Sequence of chain 1.C:
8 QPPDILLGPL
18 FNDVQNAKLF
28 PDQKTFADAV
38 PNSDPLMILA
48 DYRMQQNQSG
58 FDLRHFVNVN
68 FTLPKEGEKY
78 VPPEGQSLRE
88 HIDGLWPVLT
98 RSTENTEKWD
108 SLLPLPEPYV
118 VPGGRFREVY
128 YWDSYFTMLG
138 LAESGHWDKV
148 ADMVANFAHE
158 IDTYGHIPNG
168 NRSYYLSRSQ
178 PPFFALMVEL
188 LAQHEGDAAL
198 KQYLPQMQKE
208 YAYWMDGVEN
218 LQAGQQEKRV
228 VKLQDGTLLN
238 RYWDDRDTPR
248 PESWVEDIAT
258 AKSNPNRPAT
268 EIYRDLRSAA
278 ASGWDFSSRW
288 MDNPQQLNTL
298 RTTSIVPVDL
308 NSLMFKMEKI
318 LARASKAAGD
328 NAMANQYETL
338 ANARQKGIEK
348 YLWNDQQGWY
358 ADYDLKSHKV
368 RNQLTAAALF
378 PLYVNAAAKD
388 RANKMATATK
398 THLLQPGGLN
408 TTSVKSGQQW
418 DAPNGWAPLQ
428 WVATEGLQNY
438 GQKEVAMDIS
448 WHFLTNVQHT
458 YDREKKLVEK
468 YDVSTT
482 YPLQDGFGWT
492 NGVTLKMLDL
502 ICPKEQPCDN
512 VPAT

This protein binds this small molecule.
Small molecule (SMILES): OC[C@@H]1[C@@H](O)[C@H](O)[C@H]2[C@H](O)[C@@H](O)CN21

Binding-site contacts:
Ligand atom C5 contacts residue GLC1 of chain 1.EA at 2.6 Å.
Ligand atom O7 contacts residue ASP282 of chain 1.C at 3.7 Å.
Ligand atom C5 contacts residue PHE123 of chain 1.C at 3.3 Å (hydrophobic).
Ligand atom C7 contacts residue ASP282 of chain 1.C at 3.4 Å.
Ligand atom C1 contacts residue TRP490 of chain 1.C at 3.9 Å (hydrophobic).
Ligand atom O2 contacts residue TRP129 of chain 1.C at 3.4 Å (h-bond).
Ligand atom O7 contacts residue GLC1 of chain 1.EA at 3.6 Å (h-bond).
Ligand atom C3 contacts residue GLC1 of chain 1.EA at 3.3 Å.
Ligand atom C7 contacts residue GLY280 of chain 1.C at 4.0 Å.
Ligand atom C2 contacts residue TRP490 of chain 1.C at 3.6 Å (hydrophobic).
Ligand atom C7A contacts residue TRP417 of chain 1.C at 4.0 Å (hydrophobic).
Ligand atom O8 contacts residue ASP130 of chain 1.C at 2.7 Å (salt-bridge).
Ligand atom C2 contacts residue GLN177 of chain 1.C at 4.0 Å.
Ligand atom C7 contacts residue TRP417 of chain 1.C at 3.9 Å (hydrophobic).
Ligand atom O2 contacts residue GLN177 of chain 1.C at 2.9 Å (h-bond).
Ligand atom O1 contacts residue GLY280 of chain 1.C at 2.7 Å (h-bond).
Ligand atom C6 contacts residue GLC1 of chain 1.EA at 1.5 Å.
Ligand atom C8 contacts residue ASP130 of chain 1.C at 3.4 Å.
Ligand atom O2 contacts residue TYR127 of chain 1.C at 3.5 Å.
Ligand atom C7A contacts residue GLC1 of chain 1.EA at 3.1 Å.
Ligand atom C1 contacts residue TRP129 of chain 1.C at 3.9 Å (hydrophobic).
Ligand atom O8 contacts residue PHE488 of chain 1.C at 3.3 Å.
Ligand atom C1 contacts residue GLY280 of chain 1.C at 3.6 Å.
Ligand atom C5 contacts residue TYR482 of chain 1.C at 3.4 Å (hydrophobic).
Ligand atom O7 contacts residue TRP417 of chain 1.C at 3.1 Å (h-bond).
Ligand atom C7 contacts residue GLC1 of chain 1.EA at 2.4 Å.
Ligand atom N4 contacts residue GLC1 of chain 1.EA at 2.8 Å (h-bond).
Ligand atom O7 contacts residue TYR482 of chain 1.C at 4.0 Å.
Ligand atom C6 contacts residue ASP282 of chain 1.C at 3.5 Å.
Ligand atom O1 contacts residue TRP417 of chain 1.C at 3.4 Å.
Ligand atom O2 contacts residue GLC1 of chain 1.EA at 3.8 Å.
Ligand atom C2 contacts residue ASP130 of chain 1.C at 3.3 Å.
Ligand atom C1 contacts residue GLC1 of chain 1.EA at 3.4 Å.
Ligand atom C2 contacts residue GLC1 of chain 1.EA at 4.0 Å.
Ligand atom C8 contacts residue TYR127 of chain 1.C at 3.9 Å (hydrophobic).
Ligand atom O1 contacts residue TRP490 of chain 1.C at 3.4 Å.
Ligand atom O1 contacts residue TRP129 of chain 1.C at 3.0 Å (h-bond).
Ligand atom C2 contacts residue TRP129 of chain 1.C at 3.8 Å (hydrophobic).
Ligand atom O2 contacts residue ASP130 of chain 1.C at 2.5 Å (salt-bridge).
Ligand atom C3 contacts residue TYR127 of chain 1.C at 4.0 Å (hydrophobic).